Sequence of chain 1.C:
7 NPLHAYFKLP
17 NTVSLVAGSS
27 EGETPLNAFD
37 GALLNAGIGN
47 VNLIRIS

Binding-site contacts:
Ligand atom CA contacts residue PYR1 of chain 1.D at 3.4 Å.
Ligand atom NH1 contacts residue ASP36 of chain 1.E at 2.8 Å (salt-bridge).
Ligand atom N contacts residue LEU32 of chain 1.E at 4.1 Å.
Ligand atom NH2 contacts residue ILE2 of chain 1.D at 4.0 Å.
Ligand atom NH2 contacts residue SER53 of chain 1.C at 3.0 Å (h-bond).
Ligand atom CZ contacts residue GLY45 of chain 1.E at 3.7 Å.
Ligand atom CA contacts residue GLN57 of chain 1.D at 4.3 Å.
Ligand atom NE contacts residue LEU39 of chain 1.E at 3.5 Å.
Ligand atom CG contacts residue ASP36 of chain 1.E at 3.5 Å.
Ligand atom CA contacts residue MET56 of chain 1.D at 4.1 Å (hydrophobic).
Ligand atom NH2 contacts residue LEU39 of chain 1.E at 3.6 Å.
Ligand atom N contacts residue ILE55 of chain 1.D at 2.7 Å (h-bond).
Ligand atom NH1 contacts residue ILE2 of chain 1.D at 4.3 Å.
Ligand atom NE contacts residue PHE35 of chain 1.E at 4.3 Å.
Ligand atom NH2 contacts residue GLY45 of chain 1.E at 3.9 Å.
Ligand atom NE contacts residue ASP36 of chain 1.E at 4.1 Å.
Ligand atom CZ contacts residue LEU39 of chain 1.E at 3.4 Å (hydrophobic).
Ligand atom CB contacts residue ILE55 of chain 1.D at 3.3 Å (hydrophobic).
Ligand atom CB contacts residue PYR1 of chain 1.D at 3.0 Å.
Ligand atom CA contacts residue LEU32 of chain 1.E at 3.4 Å (hydrophobic).
Ligand atom CB contacts residue LEU54 of chain 1.D at 4.3 Å (hydrophobic).
Ligand atom N contacts residue PYR1 of chain 1.D at 2.7 Å (h-bond).
Ligand atom CZ contacts residue ASP36 of chain 1.E at 3.9 Å.
Ligand atom CD contacts residue ASP36 of chain 1.E at 3.5 Å.
Ligand atom NH1 contacts residue LEU39 of chain 1.E at 3.7 Å.
Ligand atom CG contacts residue LEU54 of chain 1.D at 4.2 Å (hydrophobic).
Ligand atom CZ contacts residue SER53 of chain 1.C at 3.5 Å.
Ligand atom CD contacts residue SER53 of chain 1.C at 3.4 Å.
Ligand atom N contacts residue MET56 of chain 1.D at 4.1 Å.
Ligand atom CG contacts residue MET56 of chain 1.D at 4.2 Å (hydrophobic).
Ligand atom NH2 contacts residue VAL47 of chain 1.E at 2.8 Å (h-bond).
Ligand atom CA contacts residue ILE55 of chain 1.D at 3.2 Å (hydrophobic).
Ligand atom NE contacts residue SER53 of chain 1.C at 2.6 Å (h-bond).
Ligand atom N contacts residue GLN57 of chain 1.D at 3.1 Å (h-bond).
Ligand atom CB contacts residue SER53 of chain 1.C at 4.1 Å.
Ligand atom CZ contacts residue VAL47 of chain 1.E at 4.0 Å (hydrophobic).
Ligand atom NH1 contacts residue ARG82 of chain 1.D at 3.7 Å.
Ligand atom NH1 contacts residue GLY45 of chain 1.E at 2.7 Å (h-bond).
Ligand atom CD contacts residue LEU39 of chain 1.E at 4.1 Å (hydrophobic).
Ligand atom CD contacts residue PHE35 of chain 1.E at 3.8 Å (hydrophobic).

Sequence of chain 1.D:
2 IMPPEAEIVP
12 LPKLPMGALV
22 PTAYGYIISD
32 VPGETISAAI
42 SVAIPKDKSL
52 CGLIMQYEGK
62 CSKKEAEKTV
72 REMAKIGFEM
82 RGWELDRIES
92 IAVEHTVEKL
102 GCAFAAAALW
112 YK

Sequence of chain 1.E:
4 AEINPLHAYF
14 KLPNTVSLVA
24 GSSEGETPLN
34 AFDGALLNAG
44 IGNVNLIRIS

The small molecule below binds the protein below.
Small molecule (SMILES): N=C(N)NCCCCN